Binding-site contacts:
Ligand atom O7 contacts residue ASN154 of chain 1.B at 3.1 Å (h-bond).
Ligand atom C5 contacts residue ASN154 of chain 1.B at 3.6 Å.
Ligand atom C2 contacts residue ASN154 of chain 1.B at 2.5 Å.
Ligand atom O5 contacts residue ASN154 of chain 1.B at 2.4 Å (h-bond).
Ligand atom C8 contacts residue ASN154 of chain 1.B at 4.4 Å.
Ligand atom C8 contacts residue ASP153 of chain 1.B at 4.3 Å.
Ligand atom C7 contacts residue ASN154 of chain 1.B at 3.2 Å.
Ligand atom N2 contacts residue ASN154 of chain 1.B at 2.9 Å (h-bond).
Ligand atom C3 contacts residue ASN154 of chain 1.B at 3.8 Å.
Ligand atom C6 contacts residue ASN154 of chain 1.B at 4.5 Å.
Ligand atom C1 contacts residue ASN154 of chain 1.B at 1.4 Å.
Ligand atom C4 contacts residue ASN154 of chain 1.B at 4.2 Å.

Sequence of chain 1.B:
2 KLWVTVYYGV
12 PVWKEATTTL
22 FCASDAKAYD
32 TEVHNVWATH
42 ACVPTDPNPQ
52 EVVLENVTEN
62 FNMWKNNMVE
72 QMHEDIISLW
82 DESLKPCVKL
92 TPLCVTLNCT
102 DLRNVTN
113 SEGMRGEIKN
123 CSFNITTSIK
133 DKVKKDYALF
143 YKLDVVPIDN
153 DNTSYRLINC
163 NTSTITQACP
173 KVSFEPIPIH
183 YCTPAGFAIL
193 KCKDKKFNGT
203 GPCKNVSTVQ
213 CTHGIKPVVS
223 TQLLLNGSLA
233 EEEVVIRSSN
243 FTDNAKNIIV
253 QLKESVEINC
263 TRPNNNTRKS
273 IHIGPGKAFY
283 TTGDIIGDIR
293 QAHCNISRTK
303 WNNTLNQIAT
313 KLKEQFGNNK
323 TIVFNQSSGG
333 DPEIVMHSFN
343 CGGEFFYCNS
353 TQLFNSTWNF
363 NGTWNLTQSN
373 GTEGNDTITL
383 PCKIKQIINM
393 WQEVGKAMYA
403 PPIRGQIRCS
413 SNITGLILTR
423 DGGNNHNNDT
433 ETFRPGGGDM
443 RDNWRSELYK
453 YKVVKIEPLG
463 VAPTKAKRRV

A protein and the small-molecule ligand that binds it are described below.
Small molecule (SMILES): CC(=O)N[C@H]1[C@H](O[C@H]2[C@H](O)[C@@H](NC(C)=O)CO[C@@H]2CO[C@@H]2O[C@@H](C)[C@@H](O)[C@@H](O)[C@@H]2O)O[C@H](CO)[C@@H](O)[C@@H]1O